A protein and the small-molecule ligand that binds it are described below.
Small molecule (SMILES): O=S1(=O)CCN1

Sequence of chain 1.A:
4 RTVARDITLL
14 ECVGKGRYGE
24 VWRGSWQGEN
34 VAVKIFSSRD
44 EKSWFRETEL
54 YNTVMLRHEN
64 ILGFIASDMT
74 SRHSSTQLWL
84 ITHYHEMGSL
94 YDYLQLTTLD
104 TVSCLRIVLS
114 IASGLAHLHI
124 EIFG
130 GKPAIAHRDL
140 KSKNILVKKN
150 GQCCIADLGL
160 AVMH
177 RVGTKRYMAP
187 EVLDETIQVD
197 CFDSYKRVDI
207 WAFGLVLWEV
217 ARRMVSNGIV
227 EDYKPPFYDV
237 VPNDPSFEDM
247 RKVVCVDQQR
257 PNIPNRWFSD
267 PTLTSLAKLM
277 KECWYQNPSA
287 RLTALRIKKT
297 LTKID

Binding-site contacts:
Ligand atom O03 contacts residue THR101 of chain 1.A at 3.2 Å (h-bond).
Ligand atom O03 contacts residue ASP103 of chain 1.A at 4.0 Å.
Ligand atom S02 contacts residue SER106 of chain 1.A at 4.0 Å.
Ligand atom S02 contacts residue ASP103 of chain 1.A at 4.3 Å.
Ligand atom N06 contacts residue THR101 of chain 1.A at 3.8 Å.
Ligand atom C04 contacts residue SER106 of chain 1.A at 3.4 Å.
Ligand atom O01 contacts residue THR101 of chain 1.A at 3.0 Å (h-bond).
Ligand atom O01 contacts residue TYR96 of chain 1.A at 3.7 Å.
Ligand atom C05 contacts residue ASP103 of chain 1.A at 3.1 Å.
Ligand atom N06 contacts residue SER106 of chain 1.A at 2.8 Å (h-bond).
Ligand atom N06 contacts residue LEU102 of chain 1.A at 3.4 Å.
Ligand atom N06 contacts residue ASP103 of chain 1.A at 3.2 Å (salt-bridge).
Ligand atom S02 contacts residue THR101 of chain 1.A at 3.4 Å (h-bond).
Ligand atom C05 contacts residue SER106 of chain 1.A at 2.4 Å.
Ligand atom S02 contacts residue LEU102 of chain 1.A at 4.2 Å.
Ligand atom O01 contacts residue LEU102 of chain 1.A at 4.2 Å.
Ligand atom O03 contacts residue LEU102 of chain 1.A at 4.2 Å.
Ligand atom C04 contacts residue ASP103 of chain 1.A at 4.5 Å.
Ligand atom O01 contacts residue THR100 of chain 1.A at 3.5 Å.